Binding-site contacts:
Ligand atom C1 contacts residue ASN341 of chain 6.A at 1.4 Å.
Ligand atom O4 contacts residue GLY336 of chain 6.A at 3.9 Å.
Ligand atom N2 contacts residue ASN341 of chain 6.A at 3.1 Å (h-bond).
Ligand atom O5 contacts residue SER338 of chain 6.A at 4.2 Å.
Ligand atom C5 contacts residue SER338 of chain 6.A at 3.8 Å.
Ligand atom C6 contacts residue PHE337 of chain 6.A at 4.2 Å (hydrophobic).
Ligand atom C1 contacts residue GLY336 of chain 6.A at 4.3 Å.
Ligand atom C6 contacts residue ASP340 of chain 6.A at 4.3 Å.
Ligand atom C5 contacts residue GLY336 of chain 6.A at 4.2 Å.
Ligand atom O5 contacts residue SER338 of chain 6.A at 3.4 Å.
Ligand atom C7 contacts residue ASN342 of chain 6.A at 4.4 Å.
Ligand atom N2 contacts residue GLY336 of chain 6.A at 4.5 Å.
Ligand atom C7 contacts residue GLY336 of chain 6.A at 4.5 Å.
Ligand atom C2 contacts residue ASN341 of chain 6.A at 2.6 Å.
Ligand atom C6 contacts residue SER338 of chain 6.A at 4.2 Å.
Ligand atom C3 contacts residue ASN341 of chain 6.A at 3.8 Å.
Ligand atom C1 contacts residue SER338 of chain 6.A at 3.9 Å.
Ligand atom C4 contacts residue ASN341 of chain 6.A at 4.2 Å.
Ligand atom O5 contacts residue ASN341 of chain 6.A at 2.2 Å (h-bond).
Ligand atom C5 contacts residue ASN341 of chain 6.A at 4.3 Å.
Ligand atom O7 contacts residue GLY336 of chain 6.A at 3.4 Å (h-bond).
Ligand atom C7 contacts residue ASN341 of chain 6.A at 3.5 Å.
Ligand atom O7 contacts residue ASN342 of chain 6.A at 3.6 Å (h-bond).
Ligand atom C5 contacts residue ASN341 of chain 6.A at 3.5 Å.
Ligand atom O7 contacts residue ASN341 of chain 6.A at 4.3 Å.
Ligand atom C8 contacts residue ASN341 of chain 6.A at 3.3 Å.
Ligand atom C6 contacts residue ASN341 of chain 6.A at 4.5 Å.
Ligand atom C3 contacts residue GLY336 of chain 6.A at 4.1 Å.
Ligand atom O7 contacts residue PRO335 of chain 6.A at 4.2 Å.
Ligand atom C6 contacts residue ASN341 of chain 6.A at 4.1 Å.
Ligand atom C6 contacts residue SER338 of chain 6.A at 3.6 Å.

This protein binds this small molecule.
Small molecule (SMILES): CC(=O)N[C@H]1[C@H](O[C@H]2[C@H](O)[C@@H](NC(C)=O)CO[C@@H]2CO[C@H]2O[C@@H](C)[C@@H](O)[C@@H](O)[C@@H]2O)O[C@H](CO)[C@@H](O)[C@@H]1O

Sequence of chain 6.A:
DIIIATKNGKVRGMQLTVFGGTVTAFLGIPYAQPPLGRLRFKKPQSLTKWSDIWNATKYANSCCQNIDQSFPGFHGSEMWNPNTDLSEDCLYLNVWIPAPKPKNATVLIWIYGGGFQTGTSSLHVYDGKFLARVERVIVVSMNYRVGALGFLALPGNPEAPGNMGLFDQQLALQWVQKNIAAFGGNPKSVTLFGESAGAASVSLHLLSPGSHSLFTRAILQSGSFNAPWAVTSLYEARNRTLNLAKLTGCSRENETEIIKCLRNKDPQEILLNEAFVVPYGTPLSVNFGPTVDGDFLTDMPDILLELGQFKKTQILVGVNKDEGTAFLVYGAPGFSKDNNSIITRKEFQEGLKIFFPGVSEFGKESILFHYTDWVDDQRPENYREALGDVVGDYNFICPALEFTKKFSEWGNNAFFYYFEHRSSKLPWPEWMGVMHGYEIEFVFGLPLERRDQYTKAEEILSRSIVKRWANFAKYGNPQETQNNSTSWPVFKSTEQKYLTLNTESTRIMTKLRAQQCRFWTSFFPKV